The small molecule below binds the protein below.
Small molecule (SMILES): Cc1c(C(F)F)nc2ccc(C#Cc3nc(-c4ccccc4)cn3C)nn12

Binding-site contacts:
Ligand atom N17 contacts residue GLY279 of chain 1.C at 3.6 Å.
Ligand atom C1 contacts residue PHE283 of chain 1.C at 3.3 Å (hydrophobic).
Ligand atom C15 contacts residue TYR247 of chain 1.C at 3.4 Å (hydrophobic).
Ligand atom C7 contacts residue ILE246 of chain 1.C at 3.6 Å (hydrophobic).
Ligand atom C25 contacts residue LYS272 of chain 1.C at 3.3 Å.
Ligand atom F12 contacts residue SER231 of chain 1.C at 3.0 Å.
Ligand atom C10 contacts residue ILE246 of chain 1.C at 3.5 Å (hydrophobic).
Ligand atom C11 contacts residue TYR78 of chain 1.C at 3.7 Å (hydrophobic).
Ligand atom C25 contacts residue PRO266 of chain 1.C at 3.7 Å (hydrophobic).
Ligand atom N20 contacts residue TYR247 of chain 1.C at 2.6 Å (h-bond).
Ligand atom F13 contacts residue LEU229 of chain 1.C at 3.2 Å.
Ligand atom C10 contacts residue GLN280 of chain 1.C at 3.4 Å.
Ligand atom N9 contacts residue PHE283 of chain 1.C at 3.6 Å.
Ligand atom C22 contacts residue GLY279 of chain 1.C at 3.6 Å.
Ligand atom N4 contacts residue PHE283 of chain 1.C at 3.6 Å.
Ligand atom C11 contacts residue ILE246 of chain 1.C at 3.6 Å (hydrophobic).
Ligand atom F12 contacts residue ILE246 of chain 1.C at 3.1 Å.
Ligand atom N6 contacts residue PHE283 of chain 1.C at 3.5 Å.
Ligand atom C16 contacts residue TYR247 of chain 1.C at 3.4 Å (hydrophobic).
Ligand atom C5 contacts residue PHE283 of chain 1.C at 3.3 Å (hydrophobic).
Ligand atom N4 contacts residue GLN280 of chain 1.C at 3.1 Å (h-bond).
Ligand atom C3 contacts residue PHE283 of chain 1.C at 3.5 Å (hydrophobic).
Ligand atom C23 contacts residue MET267 of chain 1.C at 3.7 Å (hydrophobic).
Ligand atom C14 contacts residue GLN280 of chain 1.C at 3.4 Å.
Ligand atom F12 contacts residue VAL232 of chain 1.C at 3.7 Å.
Ligand atom N20 contacts residue GLY279 of chain 1.C at 3.7 Å.
Ligand atom C26 contacts residue GLU275 of chain 1.C at 3.5 Å.
Ligand atom C2 contacts residue PHE283 of chain 1.C at 3.4 Å (hydrophobic).
Ligand atom C25 contacts residue GLU275 of chain 1.C at 3.6 Å.
Ligand atom C24 contacts residue PRO266 of chain 1.C at 3.4 Å (hydrophobic).
Ligand atom C19 contacts residue GLY279 of chain 1.C at 3.3 Å.
Ligand atom N20 contacts residue MET267 of chain 1.C at 3.6 Å.
Ligand atom C26 contacts residue LYS272 of chain 1.C at 3.6 Å.
Ligand atom C16 contacts residue GLY279 of chain 1.C at 3.7 Å.
Ligand atom C26 contacts residue VAL276 of chain 1.C at 3.6 Å (hydrophobic).
Ligand atom C16 contacts residue MET267 of chain 1.C at 3.6 Å (hydrophobic).
Ligand atom C8 contacts residue ILE246 of chain 1.C at 3.6 Å (hydrophobic).
Ligand atom C15 contacts residue MET267 of chain 1.C at 3.5 Å (hydrophobic).
Ligand atom C18 contacts residue GLY279 of chain 1.C at 3.6 Å.
Ligand atom C15 contacts residue GLN280 of chain 1.C at 3.7 Å.

Sequence of chain 1.C:
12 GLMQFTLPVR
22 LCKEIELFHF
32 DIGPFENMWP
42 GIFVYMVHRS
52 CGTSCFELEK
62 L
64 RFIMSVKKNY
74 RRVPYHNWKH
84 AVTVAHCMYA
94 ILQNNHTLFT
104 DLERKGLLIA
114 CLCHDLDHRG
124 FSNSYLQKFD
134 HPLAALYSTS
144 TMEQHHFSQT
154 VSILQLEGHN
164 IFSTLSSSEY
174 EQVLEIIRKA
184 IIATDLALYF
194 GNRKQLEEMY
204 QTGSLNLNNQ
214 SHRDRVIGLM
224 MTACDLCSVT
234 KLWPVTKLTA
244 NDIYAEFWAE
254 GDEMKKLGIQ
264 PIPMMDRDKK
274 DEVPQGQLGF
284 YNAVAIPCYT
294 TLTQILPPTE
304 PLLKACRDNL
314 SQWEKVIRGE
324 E